Binding-site contacts:
Ligand atom C8 contacts residue GLU170 of chain 1.C at 3.8 Å.
Ligand atom N3 contacts residue ZN1 of chain 1.N at 2.3 Å.
Ligand atom C16 contacts residue PHE186 of chain 1.C at 3.6 Å (hydrophobic).
Ligand atom O contacts residue PHE186 of chain 1.C at 3.2 Å.
Ligand atom C1 contacts residue TYR176 of chain 1.C at 3.5 Å (hydrophobic).
Ligand atom N contacts residue ASP192 of chain 1.C at 3.6 Å.
Ligand atom C10 contacts residue LYS242 of chain 1.C at 3.7 Å.
Ligand atom N1 contacts residue ZN1 of chain 1.N at 2.9 Å.
Ligand atom N5 contacts residue TYR178 of chain 1.C at 3.5 Å.
Ligand atom N2 contacts residue HIS189 of chain 1.C at 2.6 Å (h-bond).
Ligand atom N5 contacts residue TYR133 of chain 1.C at 2.7 Å (h-bond).
Ligand atom N3 contacts residue HIS277 of chain 1.C at 3.4 Å (h-bond).
Ligand atom C13 contacts residue HIS189 of chain 1.C at 3.3 Å.
Ligand atom C3 contacts residue VAL314 of chain 1.C at 3.8 Å (hydrophobic).
Ligand atom C14 contacts residue ZN1 of chain 1.N at 3.0 Å.
Ligand atom C15 contacts residue TRP209 of chain 1.C at 3.5 Å (hydrophobic).
Ligand atom N2 contacts residue ZN1 of chain 1.N at 2.0 Å.
Ligand atom C7 contacts residue ASP192 of chain 1.C at 3.6 Å.
Ligand atom C16 contacts residue ASN199 of chain 1.C at 3.8 Å.
Ligand atom C14 contacts residue HIS189 of chain 1.C at 3.6 Å.
Ligand atom C8 contacts residue ASP192 of chain 1.C at 3.3 Å.
Ligand atom C7 contacts residue GLU170 of chain 1.C at 3.4 Å.
Ligand atom C6 contacts residue GLU170 of chain 1.C at 3.7 Å.
Ligand atom C13 contacts residue GLU191 of chain 1.C at 3.4 Å.
Ligand atom C16 contacts residue TRP209 of chain 1.C at 3.7 Å (hydrophobic).
Ligand atom C6 contacts residue TYR176 of chain 1.C at 3.8 Å (hydrophobic).
Ligand atom O contacts residue TYR133 of chain 1.C at 3.0 Å (h-bond).
Ligand atom N3 contacts residue HIS189 of chain 1.C at 3.4 Å (h-bond).
Ligand atom N4 contacts residue TYR178 of chain 1.C at 3.5 Å.
Ligand atom C17 contacts residue PHE186 of chain 1.C at 3.5 Å (hydrophobic).
Ligand atom C15 contacts residue ZN1 of chain 1.N at 3.3 Å.
Ligand atom C15 contacts residue HIS277 of chain 1.C at 3.7 Å.
Ligand atom N2 contacts residue GLU191 of chain 1.C at 3.1 Å (salt-bridge).
Ligand atom N1 contacts residue HIS189 of chain 1.C at 3.2 Å (h-bond).
Ligand atom O contacts residue LYS207 of chain 1.C at 2.8 Å (salt-bridge).
Ligand atom C20 contacts residue TYR133 of chain 1.C at 3.3 Å (hydrophobic).
Ligand atom C13 contacts residue ZN1 of chain 1.N at 3.2 Å.
Ligand atom C19 contacts residue TYR133 of chain 1.C at 3.7 Å (hydrophobic).
Ligand atom C19 contacts residue TYR178 of chain 1.C at 3.1 Å (hydrophobic).
Ligand atom C20 contacts residue PHE186 of chain 1.C at 3.3 Å (hydrophobic).

Sequence of chain 1.C:
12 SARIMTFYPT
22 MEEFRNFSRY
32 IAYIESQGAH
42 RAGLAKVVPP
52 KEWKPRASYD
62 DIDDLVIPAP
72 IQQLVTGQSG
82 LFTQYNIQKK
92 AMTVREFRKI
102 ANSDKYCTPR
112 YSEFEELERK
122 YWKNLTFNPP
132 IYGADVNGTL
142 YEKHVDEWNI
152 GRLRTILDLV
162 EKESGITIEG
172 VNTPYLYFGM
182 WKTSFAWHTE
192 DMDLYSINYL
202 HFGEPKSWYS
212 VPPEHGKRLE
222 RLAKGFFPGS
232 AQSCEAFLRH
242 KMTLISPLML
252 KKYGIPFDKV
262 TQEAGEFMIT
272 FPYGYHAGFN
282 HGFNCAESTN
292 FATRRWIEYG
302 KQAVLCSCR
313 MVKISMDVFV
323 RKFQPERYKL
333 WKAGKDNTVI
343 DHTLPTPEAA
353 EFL

The protein below binds the small molecule below.
Small molecule (SMILES): O=c1[nH]cnc2c(-n3cc(CCN4CCC(c5cc(Cl)cc(Cl)c5)CC4)cn3)nccc12